A protein and the small-molecule ligand that binds it are described below.
Small molecule (SMILES): O=C(c1ccc(Oc2nccnc2N2CCOCC2)cc1)c1nc2ccccc2[nH]1

Binding-site contacts:
Ligand atom C05 contacts residue MET275 of chain 1.A at 3.8 Å (hydrophobic).
Ligand atom C13 contacts residue TYR255 of chain 1.A at 3.2 Å (hydrophobic).
Ligand atom C09 contacts residue MET275 of chain 1.A at 3.8 Å (hydrophobic).
Ligand atom C09 contacts residue PRO274 of chain 1.A at 3.8 Å (hydrophobic).
Ligand atom N18 contacts residue GLN288 of chain 1.A at 3.2 Å (h-bond).
Ligand atom C02 contacts residue GLY287 of chain 1.A at 3.3 Å.
Ligand atom C13 contacts residue MET275 of chain 1.A at 3.6 Å (hydrophobic).
Ligand atom C10 contacts residue MET275 of chain 1.A at 3.7 Å (hydrophobic).
Ligand atom C20 contacts residue VAL240 of chain 1.A at 3.6 Å (hydrophobic).
Ligand atom C14 contacts residue TYR255 of chain 1.A at 3.8 Å (hydrophobic).
Ligand atom C08 contacts residue PRO274 of chain 1.A at 3.6 Å (hydrophobic).
Ligand atom O16 contacts residue PHE258 of chain 1.A at 3.8 Å.
Ligand atom C07 contacts residue PRO274 of chain 1.A at 3.6 Å (hydrophobic).
Ligand atom C05 contacts residue GLY287 of chain 1.A at 3.7 Å.
Ligand atom C19 contacts residue ILE254 of chain 1.A at 3.8 Å (hydrophobic).
Ligand atom C13 contacts residue GLN288 of chain 1.A at 3.6 Å.
Ligand atom C29 contacts residue PHE291 of chain 1.A at 3.4 Å (hydrophobic).
Ligand atom C03 contacts residue GLY287 of chain 1.A at 3.5 Å.
Ligand atom C25 contacts residue TYR86 of chain 1.A at 3.6 Å (hydrophobic).
Ligand atom C14 contacts residue PHE258 of chain 1.A at 3.5 Å (hydrophobic).
Ligand atom N04 contacts residue GLY287 of chain 1.A at 3.6 Å.
Ligand atom C17 contacts residue ILE254 of chain 1.A at 3.8 Å (hydrophobic).
Ligand atom C05 contacts residue TYR255 of chain 1.A at 3.7 Å (hydrophobic).
Ligand atom N21 contacts residue ILE254 of chain 1.A at 3.8 Å.
Ligand atom C15 contacts residue PHE258 of chain 1.A at 3.7 Å (hydrophobic).
Ligand atom O01 contacts residue GLY287 of chain 1.A at 3.0 Å (h-bond).
Ligand atom C24 contacts residue TYR86 of chain 1.A at 3.8 Å (hydrophobic).
Ligand atom C08 contacts residue GLU283 of chain 1.A at 3.7 Å.
Ligand atom O16 contacts residue ILE254 of chain 1.A at 3.5 Å.
Ligand atom N11 contacts residue GLY287 of chain 1.A at 3.5 Å.
Ligand atom C19 contacts residue GLN288 of chain 1.A at 3.6 Å.
Ligand atom C20 contacts residue ILE254 of chain 1.A at 3.7 Å (hydrophobic).
Ligand atom C12 contacts residue MET275 of chain 1.A at 3.6 Å (hydrophobic).
Ligand atom C14 contacts residue GLN288 of chain 1.A at 3.5 Å.
Ligand atom C30 contacts residue PHE291 of chain 1.A at 3.4 Å (hydrophobic).
Ligand atom C20 contacts residue SER239 of chain 1.A at 3.6 Å.
Ligand atom C03 contacts residue MET275 of chain 1.A at 3.8 Å (hydrophobic).
Ligand atom N04 contacts residue TYR255 of chain 1.A at 2.9 Å (h-bond).
Ligand atom C10 contacts residue GLY287 of chain 1.A at 3.6 Å.
Ligand atom C07 contacts residue LYS280 of chain 1.A at 3.5 Å.

Sequence of chain 1.A:
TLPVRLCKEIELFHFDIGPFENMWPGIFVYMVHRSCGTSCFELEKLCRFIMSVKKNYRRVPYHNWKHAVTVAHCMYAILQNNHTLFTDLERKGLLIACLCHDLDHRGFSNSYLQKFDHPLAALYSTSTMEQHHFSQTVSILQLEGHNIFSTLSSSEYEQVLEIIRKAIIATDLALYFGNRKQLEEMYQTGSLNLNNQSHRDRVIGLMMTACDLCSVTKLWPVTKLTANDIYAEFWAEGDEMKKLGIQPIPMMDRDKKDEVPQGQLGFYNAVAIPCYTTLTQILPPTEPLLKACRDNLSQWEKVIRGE